Sequence of chain 2.MB:
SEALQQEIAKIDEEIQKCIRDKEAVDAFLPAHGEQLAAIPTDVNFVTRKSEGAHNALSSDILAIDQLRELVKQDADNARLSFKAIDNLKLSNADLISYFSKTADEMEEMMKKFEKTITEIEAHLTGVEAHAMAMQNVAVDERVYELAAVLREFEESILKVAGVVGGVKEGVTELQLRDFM

Sequence of chain 2.NA:
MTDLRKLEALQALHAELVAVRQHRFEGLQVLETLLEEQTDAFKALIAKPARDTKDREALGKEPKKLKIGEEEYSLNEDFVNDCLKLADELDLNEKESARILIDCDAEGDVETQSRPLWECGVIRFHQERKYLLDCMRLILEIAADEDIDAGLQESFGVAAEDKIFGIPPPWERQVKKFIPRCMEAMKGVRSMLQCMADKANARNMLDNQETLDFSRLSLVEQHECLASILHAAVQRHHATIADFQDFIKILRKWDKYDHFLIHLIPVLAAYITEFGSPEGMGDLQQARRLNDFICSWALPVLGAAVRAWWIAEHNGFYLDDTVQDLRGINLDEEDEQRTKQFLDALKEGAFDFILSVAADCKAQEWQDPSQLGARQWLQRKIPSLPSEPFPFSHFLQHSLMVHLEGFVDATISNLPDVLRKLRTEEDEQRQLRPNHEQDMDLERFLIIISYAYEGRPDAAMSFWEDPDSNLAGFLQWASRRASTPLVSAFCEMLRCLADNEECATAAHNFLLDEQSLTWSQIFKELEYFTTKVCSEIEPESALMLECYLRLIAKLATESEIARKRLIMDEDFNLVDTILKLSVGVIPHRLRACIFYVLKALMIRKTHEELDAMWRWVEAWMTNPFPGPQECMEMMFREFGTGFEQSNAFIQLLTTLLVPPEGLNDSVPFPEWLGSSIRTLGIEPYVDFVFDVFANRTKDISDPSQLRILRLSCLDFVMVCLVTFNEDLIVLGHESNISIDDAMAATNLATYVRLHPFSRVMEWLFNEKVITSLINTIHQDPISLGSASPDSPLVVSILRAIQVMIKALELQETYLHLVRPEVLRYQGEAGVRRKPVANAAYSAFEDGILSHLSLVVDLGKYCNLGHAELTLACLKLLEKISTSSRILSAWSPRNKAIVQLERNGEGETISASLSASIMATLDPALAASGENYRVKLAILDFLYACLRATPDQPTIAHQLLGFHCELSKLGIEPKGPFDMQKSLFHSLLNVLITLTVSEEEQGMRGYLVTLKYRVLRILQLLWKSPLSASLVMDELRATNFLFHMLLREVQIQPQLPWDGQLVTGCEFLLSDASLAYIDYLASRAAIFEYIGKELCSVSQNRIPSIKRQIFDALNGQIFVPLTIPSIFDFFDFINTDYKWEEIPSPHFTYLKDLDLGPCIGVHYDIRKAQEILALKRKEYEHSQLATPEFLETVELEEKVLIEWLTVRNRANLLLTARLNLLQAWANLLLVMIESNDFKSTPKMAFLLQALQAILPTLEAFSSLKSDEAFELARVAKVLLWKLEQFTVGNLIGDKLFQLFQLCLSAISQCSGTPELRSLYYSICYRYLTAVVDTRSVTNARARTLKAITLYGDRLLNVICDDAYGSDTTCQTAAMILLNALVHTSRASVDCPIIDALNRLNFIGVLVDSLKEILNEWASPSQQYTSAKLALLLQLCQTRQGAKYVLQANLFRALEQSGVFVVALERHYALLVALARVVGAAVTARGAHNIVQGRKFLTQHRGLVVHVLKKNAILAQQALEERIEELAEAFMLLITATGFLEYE

Binding-site contacts:
Ligand atom CD2 contacts residue ALA1120 of chain 2.NA at 3.5 Å (hydrophobic).
Ligand atom CD2 contacts residue GLN1063 of chain 2.NA at 3.6 Å.
Ligand atom OH contacts residue HIS1068 of chain 2.NA at 3.8 Å.
Ligand atom O contacts residue GLN1063 of chain 2.NA at 2.9 Å (h-bond).
Ligand atom C contacts residue HIS1126 of chain 2.NA at 4.0 Å.
Ligand atom CZ contacts residue ASP182 of chain 2.MB at 3.4 Å.
Ligand atom CA contacts residue HIS1126 of chain 2.NA at 4.3 Å.
Ligand atom CG contacts residue HIS1126 of chain 2.NA at 4.3 Å.
Ligand atom CE1 contacts residue THR1121 of chain 2.NA at 3.9 Å.
Ligand atom O contacts residue HIS1126 of chain 2.NA at 3.3 Å (h-bond).
Ligand atom CE1 contacts residue ASP182 of chain 2.MB at 4.0 Å.
Ligand atom CA contacts residue GLN1063 of chain 2.NA at 4.3 Å.
Ligand atom CG contacts residue ASN1072 of chain 2.NA at 4.2 Å.
Ligand atom SD contacts residue ASN1072 of chain 2.NA at 3.7 Å.
Ligand atom C contacts residue GLN1063 of chain 2.NA at 3.9 Å.
Ligand atom C contacts residue VAL1202 of chain 2.NA at 4.2 Å (hydrophobic).
Ligand atom CD2 contacts residue THR1121 of chain 2.NA at 4.0 Å.
Ligand atom O contacts residue VAL1202 of chain 2.NA at 3.2 Å.
Ligand atom OH contacts residue ASN1072 of chain 2.NA at 3.1 Å (h-bond).
Ligand atom CE1 contacts residue ASN1072 of chain 2.NA at 3.3 Å.
Ligand atom CD1 contacts residue ASN1122 of chain 2.NA at 4.3 Å.
Ligand atom CD1 contacts residue THR1121 of chain 2.NA at 3.0 Å.
Ligand atom CG contacts residue GLN1063 of chain 2.NA at 4.3 Å.
Ligand atom CE2 contacts residue ASP182 of chain 2.MB at 4.2 Å.
Ligand atom CD2 contacts residue PHE1125 of chain 2.NA at 4.2 Å (hydrophobic).
Ligand atom CG2 contacts residue GLN1063 of chain 2.NA at 3.3 Å.
Ligand atom OH contacts residue ASP182 of chain 2.MB at 2.3 Å (salt-bridge).
Ligand atom CD2 contacts residue THR1121 of chain 2.NA at 4.3 Å.
Ligand atom CZ contacts residue ASN1072 of chain 2.NA at 3.5 Å.
Ligand atom CE2 contacts residue GLN1063 of chain 2.NA at 3.3 Å.
Ligand atom CD1 contacts residue GLN1063 of chain 2.NA at 3.8 Å.
Ligand atom O contacts residue THR1121 of chain 2.NA at 4.0 Å.
Ligand atom CD2 contacts residue LEU1129 of chain 2.NA at 4.2 Å (hydrophobic).
Ligand atom CD1 contacts residue PHE1125 of chain 2.NA at 3.6 Å (hydrophobic).
Ligand atom CB contacts residue THR1121 of chain 2.NA at 3.3 Å.
Ligand atom CD1 contacts residue ASN1072 of chain 2.NA at 4.0 Å.
Ligand atom OH contacts residue GLN1063 of chain 2.NA at 3.7 Å.
Ligand atom CZ contacts residue GLN1063 of chain 2.NA at 4.1 Å.
Ligand atom CG contacts residue THR1121 of chain 2.NA at 3.3 Å.
Ligand atom CD2 contacts residue HIS1126 of chain 2.NA at 3.4 Å.

This small molecule binds to this protein.
Small molecule (SMILES): CC[C@H](C)[C@H](N)C(=O)N[C@@H](CC(C)C)C(=O)N1CCC[C@H]1C(=O)N[C@@H](CCSC)C(=O)N[C@@H](Cc1ccc(O)cc1)C(=O)N[C@@H](CCCCN)C(=O)N[C@@H](CC(C)C)C(=O)N[C@@H](CO)C(=O)N1CCC[C@H]1C=O